Sequence of chain 1.A:
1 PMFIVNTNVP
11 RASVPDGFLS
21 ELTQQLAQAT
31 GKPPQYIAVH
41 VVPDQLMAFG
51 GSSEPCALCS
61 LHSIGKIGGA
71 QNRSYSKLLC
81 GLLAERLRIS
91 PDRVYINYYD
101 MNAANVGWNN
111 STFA

Sequence of chain 1.C:
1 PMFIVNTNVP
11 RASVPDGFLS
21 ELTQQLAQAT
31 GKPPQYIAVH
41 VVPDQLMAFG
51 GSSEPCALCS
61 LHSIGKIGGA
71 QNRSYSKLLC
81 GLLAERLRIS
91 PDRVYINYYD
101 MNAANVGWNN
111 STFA

Binding-site contacts:
Ligand atom C7 contacts residue ASN97 of chain 1.C at 3.9 Å.
Ligand atom C2 contacts residue ILE64 of chain 1.A at 4.2 Å (hydrophobic).
Ligand atom C5 contacts residue MET101 of chain 1.A at 4.1 Å (hydrophobic).
Ligand atom C contacts residue TYR36 of chain 1.A at 4.1 Å (hydrophobic).
Ligand atom C8 contacts residue VAL106 of chain 1.A at 3.6 Å (hydrophobic).
Ligand atom C4 contacts residue ILE64 of chain 1.A at 3.5 Å (hydrophobic).
Ligand atom S contacts residue PRO1 of chain 1.A at 2.6 Å (h-bond).
Ligand atom C1 contacts residue TYR95 of chain 1.C at 3.3 Å (hydrophobic).
Ligand atom C5 contacts residue VAL106 of chain 1.A at 4.0 Å (hydrophobic).
Ligand atom C6 contacts residue VAL106 of chain 1.A at 4.0 Å (hydrophobic).
Ligand atom C1 contacts residue TYR36 of chain 1.A at 3.4 Å (hydrophobic).
Ligand atom C8 contacts residue TYR95 of chain 1.C at 3.6 Å (hydrophobic).
Ligand atom S contacts residue LYS32 of chain 1.A at 3.6 Å.
Ligand atom N contacts residue TYR95 of chain 1.C at 4.3 Å.
Ligand atom N contacts residue MET2 of chain 1.A at 4.1 Å.
Ligand atom C contacts residue PRO1 of chain 1.A at 1.3 Å (hydrophobic).
Ligand atom C4 contacts residue PRO1 of chain 1.A at 4.3 Å (hydrophobic).
Ligand atom C7 contacts residue VAL106 of chain 1.A at 3.6 Å (hydrophobic).
Ligand atom C4 contacts residue SER63 of chain 1.A at 4.1 Å.
Ligand atom C7 contacts residue TYR95 of chain 1.C at 4.0 Å (hydrophobic).
Ligand atom C6 contacts residue HIS62 of chain 1.A at 3.7 Å.
Ligand atom C6 contacts residue MET2 of chain 1.A at 3.7 Å (hydrophobic).
Ligand atom C4 contacts residue HIS62 of chain 1.A at 4.2 Å.
Ligand atom C2 contacts residue PRO1 of chain 1.A at 4.4 Å (hydrophobic).
Ligand atom C contacts residue ILE37 of chain 1.A at 4.1 Å (hydrophobic).
Ligand atom C5 contacts residue SER63 of chain 1.A at 3.7 Å.
Ligand atom C2 contacts residue TYR95 of chain 1.C at 4.2 Å (hydrophobic).
Ligand atom C1 contacts residue PRO1 of chain 1.A at 3.6 Å (hydrophobic).
Ligand atom C6 contacts residue MET101 of chain 1.A at 4.3 Å (hydrophobic).
Ligand atom C7 contacts residue MET2 of chain 1.A at 3.5 Å (hydrophobic).
Ligand atom N contacts residue PRO1 of chain 1.A at 2.2 Å (h-bond).
Ligand atom C3 contacts residue VAL106 of chain 1.A at 4.1 Å (hydrophobic).
Ligand atom C5 contacts residue ILE64 of chain 1.A at 3.9 Å (hydrophobic).
Ligand atom S contacts residue TYR36 of chain 1.A at 3.8 Å.
Ligand atom N contacts residue TYR36 of chain 1.A at 3.5 Å (h-bond).
Ligand atom C6 contacts residue ASN97 of chain 1.C at 3.5 Å.
Ligand atom C5 contacts residue HIS62 of chain 1.A at 3.6 Å.
Ligand atom C2 contacts residue PHE113 of chain 1.A at 4.0 Å (hydrophobic).
Ligand atom C3 contacts residue PHE113 of chain 1.A at 4.4 Å (hydrophobic).
Ligand atom C3 contacts residue ILE64 of chain 1.A at 4.2 Å (hydrophobic).

This protein binds this small molecule.
Small molecule (SMILES): S=CNCCc1ccccc1